Binding-site contacts:
Ligand atom C7 contacts residue VAL196 of chain 10.B at 3.6 Å (hydrophobic).
Ligand atom O22 contacts residue TYR205 of chain 10.B at 3.8 Å.
Ligand atom O23 contacts residue TYR112 of chain 10.B at 3.5 Å.
Ligand atom C10 contacts residue MET132 of chain 10.B at 3.3 Å (hydrophobic).
Ligand atom C18 contacts residue PHE237 of chain 10.B at 3.6 Å (hydrophobic).
Ligand atom C4 contacts residue VAL196 of chain 10.B at 3.9 Å (hydrophobic).
Ligand atom C20 contacts residue TYR205 of chain 10.B at 3.5 Å (hydrophobic).
Ligand atom C25 contacts residue ASP236 of chain 10.B at 3.5 Å.
Ligand atom N6 contacts residue VAL196 of chain 10.B at 3.9 Å.
Ligand atom C4 contacts residue TYR159 of chain 10.B at 3.5 Å (hydrophobic).
Ligand atom C11 contacts residue ILE110 of chain 10.B at 3.6 Å (hydrophobic).
Ligand atom C17 contacts residue PHE237 of chain 10.B at 3.7 Å (hydrophobic).
Ligand atom N4 contacts residue LEU134 of chain 10.B at 3.7 Å.
Ligand atom N3 contacts residue LEU240 of chain 10.B at 3.5 Å.
Ligand atom C21 contacts residue TYR112 of chain 10.B at 3.3 Å (hydrophobic).
Ligand atom O22 contacts residue TYR112 of chain 10.B at 3.5 Å.
Ligand atom C25 contacts residue SER206 of chain 10.B at 3.8 Å.
Ligand atom C2 contacts residue TYR159 of chain 10.B at 3.5 Å (hydrophobic).
Ligand atom O23 contacts residue PHE237 of chain 10.B at 3.8 Å.
Ligand atom C18 contacts residue TYR112 of chain 10.B at 3.7 Å (hydrophobic).
Ligand atom C1 contacts residue PRO181 of chain 10.B at 3.7 Å (hydrophobic).
Ligand atom C5 contacts residue VAL196 of chain 10.B at 3.8 Å (hydrophobic).
Ligand atom C8 contacts residue VAL196 of chain 10.B at 3.6 Å (hydrophobic).
Ligand atom C3 contacts residue TYR159 of chain 10.B at 3.6 Å (hydrophobic).
Ligand atom C10 contacts residue ILE110 of chain 10.B at 3.5 Å (hydrophobic).
Ligand atom C8 contacts residue VAL199 of chain 10.B at 3.7 Å (hydrophobic).
Ligand atom C13 contacts residue VAL199 of chain 10.B at 3.7 Å (hydrophobic).
Ligand atom N4 contacts residue LEU240 of chain 10.B at 3.6 Å.
Ligand atom C12 contacts residue PHE237 of chain 10.B at 3.5 Å (hydrophobic).
Ligand atom C11 contacts residue LEU134 of chain 10.B at 3.8 Å (hydrophobic).
Ligand atom N3 contacts residue ILE194 of chain 10.B at 3.6 Å.
Ligand atom C7 contacts residue TYR159 of chain 10.B at 3.7 Å (hydrophobic).
Ligand atom C17 contacts residue TYR112 of chain 10.B at 3.8 Å (hydrophobic).
Ligand atom O14 contacts residue MET132 of chain 10.B at 3.4 Å.
Ligand atom C3 contacts residue ALA24 of chain 10.D at 3.5 Å (hydrophobic).
Ligand atom C13 contacts residue MET132 of chain 10.B at 3.8 Å (hydrophobic).
Ligand atom N3 contacts residue TYR159 of chain 10.B at 3.9 Å.
Ligand atom C2 contacts residue ILE194 of chain 10.B at 3.5 Å (hydrophobic).
Ligand atom C21 contacts residue PHE237 of chain 10.B at 3.7 Å (hydrophobic).
Ligand atom C19 contacts residue TYR205 of chain 10.B at 3.7 Å (hydrophobic).

Sequence of chain 10.D:
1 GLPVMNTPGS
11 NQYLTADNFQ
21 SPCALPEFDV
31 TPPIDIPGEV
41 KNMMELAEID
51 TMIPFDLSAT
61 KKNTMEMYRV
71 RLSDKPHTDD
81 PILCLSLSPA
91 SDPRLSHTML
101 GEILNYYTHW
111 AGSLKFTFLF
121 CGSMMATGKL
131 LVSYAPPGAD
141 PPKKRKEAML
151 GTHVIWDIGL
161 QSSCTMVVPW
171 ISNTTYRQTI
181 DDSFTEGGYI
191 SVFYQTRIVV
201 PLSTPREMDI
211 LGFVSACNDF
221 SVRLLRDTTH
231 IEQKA

Sequence of chain 10.B:
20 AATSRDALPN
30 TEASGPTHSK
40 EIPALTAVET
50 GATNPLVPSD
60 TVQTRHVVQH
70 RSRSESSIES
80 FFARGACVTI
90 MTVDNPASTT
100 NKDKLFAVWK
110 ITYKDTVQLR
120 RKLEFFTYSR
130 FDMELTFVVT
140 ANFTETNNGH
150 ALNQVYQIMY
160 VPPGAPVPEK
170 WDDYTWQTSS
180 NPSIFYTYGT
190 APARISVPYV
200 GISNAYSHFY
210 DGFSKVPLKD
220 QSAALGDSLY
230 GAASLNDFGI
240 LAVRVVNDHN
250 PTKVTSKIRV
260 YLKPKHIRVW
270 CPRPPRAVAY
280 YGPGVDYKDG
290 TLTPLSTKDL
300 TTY

The small molecule below binds the protein below.
Small molecule (SMILES): CCOC(=O)c1ccc(OCCC2CCN(c3ccc(C)nn3)CC2)cc1